Binding-site contacts:
Ligand atom CB contacts residue VAL46 of chain 1.A at 3.9 Å (hydrophobic).
Ligand atom C contacts residue ASN173 of chain 1.A at 3.2 Å.
Ligand atom CF contacts residue ASN42 of chain 1.A at 3.2 Å.
Ligand atom CG contacts residue TYR128 of chain 1.A at 3.6 Å (hydrophobic).
Ligand atom O contacts residue LYS49 of chain 1.A at 3.3 Å (salt-bridge).
Ligand atom CD2 contacts residue ARG60 of chain 1.A at 3.5 Å.
Ligand atom CD contacts residue ASN42 of chain 1.A at 3.6 Å.
Ligand atom CD2 contacts residue LEU172 of chain 1.A at 3.8 Å (hydrophobic).
Ligand atom OD2 contacts residue TYR128 of chain 1.A at 3.0 Å (h-bond).
Ligand atom C contacts residue LYS49 of chain 1.A at 3.9 Å.
Ligand atom CE contacts residue ASN42 of chain 1.A at 3.8 Å.
Ligand atom OD1 contacts residue TYR128 of chain 1.A at 3.7 Å.
Ligand atom O5 contacts residue ARG60 of chain 1.A at 3.5 Å (salt-bridge).
Ligand atom O3 contacts residue ARG56 of chain 1.A at 3.0 Å (salt-bridge).
Ligand atom CD1 contacts residue LEU172 of chain 1.A at 3.9 Å (hydrophobic).
Ligand atom CA contacts residue ASN173 of chain 1.A at 3.4 Å.
Ligand atom CD2 contacts residue GLY169 of chain 1.A at 3.6 Å.
Ligand atom CD1 contacts residue PRO165 of chain 1.A at 3.7 Å (hydrophobic).
Ligand atom O contacts residue SER45 of chain 1.A at 3.3 Å (h-bond).
Ligand atom O4 contacts residue ARG60 of chain 1.A at 2.7 Å (salt-bridge).
Ligand atom CD1 contacts residue LEU220 of chain 1.A at 3.6 Å (hydrophobic).
Ligand atom O contacts residue LYS120 of chain 1.A at 2.7 Å (salt-bridge).
Ligand atom O contacts residue ASN173 of chain 1.A at 3.0 Å (h-bond).
Ligand atom CM contacts residue LEU216 of chain 1.A at 3.8 Å (hydrophobic).
Ligand atom CB contacts residue VAL176 of chain 1.A at 3.6 Å (hydrophobic).
Ligand atom OD1 contacts residue LYS49 of chain 1.A at 3.1 Å.
Ligand atom C contacts residue LYS120 of chain 1.A at 3.9 Å.
Ligand atom CA contacts residue LYS49 of chain 1.A at 3.8 Å.
Ligand atom CD1 contacts residue ILE217 of chain 1.A at 3.9 Å (hydrophobic).
Ligand atom N contacts residue ASN173 of chain 1.A at 2.3 Å (h-bond).
Ligand atom O contacts residue LYS120 of chain 1.A at 3.3 Å (salt-bridge).
Ligand atom O2 contacts residue ARG56 of chain 1.A at 3.7 Å.
Ligand atom CD contacts residue ASP213 of chain 1.A at 3.5 Å.
Ligand atom CA contacts residue ASN173 of chain 1.A at 3.2 Å.
Ligand atom CD1 contacts residue ARG56 of chain 1.A at 3.8 Å.
Ligand atom O5 contacts residue ARG56 of chain 1.A at 3.6 Å.
Ligand atom O2 contacts residue ARG127 of chain 1.A at 3.1 Å (salt-bridge).
Ligand atom CE contacts residue PRO165 of chain 1.A at 3.4 Å (hydrophobic).
Ligand atom CF contacts residue PRO165 of chain 1.A at 3.6 Å (hydrophobic).
Ligand atom CB contacts residue ASN173 of chain 1.A at 3.0 Å.

This small molecule binds to this protein.
Small molecule (SMILES): CCCCCC[C@](C)(NC(=O)CNC(=O)[C@@H](N)CCC(N)=O)C(=O)N[C@H](C(=O)N[C@@H](CC(=O)O)C(=O)N[C@@](C)(CCCCCC)C(=O)N[C@@H](CC(C)C)C(=O)N[C@@H](CC(=O)O)C(=O)N[C@@H](CC(C)C)C(=O)N[C@@H](C)C(=O)N[C@@H](CC(C(=O)O)C(=O)O)C(N)=O)[C@]12C[C@H]3C[C@H](C[C@H](C3)C1)C2

Sequence of chain 1.A:
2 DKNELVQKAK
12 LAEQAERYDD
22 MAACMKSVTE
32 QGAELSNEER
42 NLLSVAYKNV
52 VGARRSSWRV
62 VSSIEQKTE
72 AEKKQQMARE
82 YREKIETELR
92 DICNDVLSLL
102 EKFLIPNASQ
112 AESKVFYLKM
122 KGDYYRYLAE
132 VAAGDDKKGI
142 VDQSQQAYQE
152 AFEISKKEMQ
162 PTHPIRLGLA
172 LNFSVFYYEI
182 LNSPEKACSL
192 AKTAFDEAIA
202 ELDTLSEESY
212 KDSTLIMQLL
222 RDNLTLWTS